This small molecule binds to this protein.
Small molecule (SMILES): OC[C@H]1O[C@H](O[C@H]2[C@H](O)[C@@H](O)[C@@H](O)O[C@@H]2CO)[C@H](O)[C@@H](O)[C@@H]1O

Sequence of chain 1.A:
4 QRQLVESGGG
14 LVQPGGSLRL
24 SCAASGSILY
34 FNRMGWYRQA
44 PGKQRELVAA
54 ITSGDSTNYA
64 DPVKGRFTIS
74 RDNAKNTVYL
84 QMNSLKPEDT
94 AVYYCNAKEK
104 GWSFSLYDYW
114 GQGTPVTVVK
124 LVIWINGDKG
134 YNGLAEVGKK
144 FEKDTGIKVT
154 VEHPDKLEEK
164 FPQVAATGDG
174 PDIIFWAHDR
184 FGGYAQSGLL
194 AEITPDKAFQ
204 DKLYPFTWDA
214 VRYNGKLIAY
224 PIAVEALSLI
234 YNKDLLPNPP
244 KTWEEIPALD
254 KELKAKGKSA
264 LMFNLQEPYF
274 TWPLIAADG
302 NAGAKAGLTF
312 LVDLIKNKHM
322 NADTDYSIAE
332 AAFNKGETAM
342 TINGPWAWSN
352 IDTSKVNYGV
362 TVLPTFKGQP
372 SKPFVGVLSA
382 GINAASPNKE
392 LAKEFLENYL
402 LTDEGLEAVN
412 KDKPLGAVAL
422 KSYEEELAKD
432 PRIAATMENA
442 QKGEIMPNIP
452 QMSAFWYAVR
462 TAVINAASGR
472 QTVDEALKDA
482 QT

Binding-site contacts:
Ligand atom O6 contacts residue PRO271 of chain 1.A at 3.4 Å.
Ligand atom C2 contacts residue GLU228 of chain 1.A at 3.8 Å.
Ligand atom C3 contacts residue TRP179 of chain 1.A at 3.6 Å (hydrophobic).
Ligand atom C3 contacts residue ASP182 of chain 1.A at 3.7 Å.
Ligand atom O3 contacts residue ALA180 of chain 1.A at 3.4 Å.
Ligand atom C2 contacts residue TRP347 of chain 1.A at 3.8 Å (hydrophobic).
Ligand atom O2 contacts residue LYS132 of chain 1.A at 2.7 Å (salt-bridge).
Ligand atom O2 contacts residue ALA180 of chain 1.A at 3.5 Å.
Ligand atom O1 contacts residue LYS132 of chain 1.A at 2.8 Å (salt-bridge).
Ligand atom O3 contacts residue TRP457 of chain 1.A at 3.5 Å (h-bond).
Ligand atom O6 contacts residue PHE273 of chain 1.A at 3.6 Å.
Ligand atom C1 contacts residue LYS132 of chain 1.A at 3.7 Å.
Ligand atom C4 contacts residue TYR272 of chain 1.A at 4.0 Å (hydrophobic).
Ligand atom C6 contacts residue GLU270 of chain 1.A at 3.6 Å.
Ligand atom C6 contacts residue PRO271 of chain 1.A at 3.7 Å (hydrophobic).
Ligand atom O4 contacts residue ARG183 of chain 1.A at 3.1 Å (salt-bridge).
Ligand atom O4 contacts residue ARG461 of chain 1.A at 3.8 Å.
Ligand atom C4 contacts residue TRP457 of chain 1.A at 3.7 Å (hydrophobic).
Ligand atom C6 contacts residue TRP457 of chain 1.A at 3.8 Å (hydrophobic).
Ligand atom O1 contacts residue ASP131 of chain 1.A at 2.7 Å (salt-bridge).
Ligand atom O2 contacts residue TRP179 of chain 1.A at 3.3 Å (h-bond).
Ligand atom C2 contacts residue TRP457 of chain 1.A at 4.0 Å (hydrophobic).
Ligand atom O1 contacts residue ASN129 of chain 1.A at 3.6 Å.
Ligand atom C1 contacts residue TYR272 of chain 1.A at 3.6 Å (hydrophobic).
Ligand atom O2 contacts residue TRP347 of chain 1.A at 3.9 Å.
Ligand atom O3 contacts residue ASP182 of chain 1.A at 2.6 Å (salt-bridge).
Ligand atom C1 contacts residue TRP347 of chain 1.A at 3.7 Å (hydrophobic).
Ligand atom O3 contacts residue ARG183 of chain 1.A at 3.3 Å (salt-bridge).
Ligand atom C1 contacts residue ASP131 of chain 1.A at 3.6 Å.
Ligand atom O2 contacts residue GLU228 of chain 1.A at 2.8 Å (salt-bridge).
Ligand atom O6 contacts residue GLU270 of chain 1.A at 2.7 Å (salt-bridge).
Ligand atom O2 contacts residue ASP182 of chain 1.A at 2.6 Å (salt-bridge).
Ligand atom O3 contacts residue TRP179 of chain 1.A at 3.7 Å.
Ligand atom O4 contacts residue TRP179 of chain 1.A at 3.8 Å.
Ligand atom C2 contacts residue LYS132 of chain 1.A at 3.7 Å.
Ligand atom C3 contacts residue TRP457 of chain 1.A at 4.0 Å (hydrophobic).
Ligand atom C6 contacts residue TYR272 of chain 1.A at 3.7 Å (hydrophobic).
Ligand atom O5 contacts residue TYR272 of chain 1.A at 3.1 Å.
Ligand atom O6 contacts residue TYR272 of chain 1.A at 3.4 Å (h-bond).
Ligand atom C2 contacts residue ASP182 of chain 1.A at 3.5 Å.